This protein binds this small molecule.
Small molecule (SMILES): CC(=O)N[C@@H]1[C@@H](O)[C@H](O)[C@@H](CO)O[C@H]1O

Binding-site contacts:
Ligand atom C1 contacts residue ASN979 of chain 1.A at 1.4 Å.
Ligand atom O7 contacts residue GLN982 of chain 1.A at 3.6 Å.
Ligand atom C8 contacts residue SER981 of chain 1.A at 3.3 Å.
Ligand atom N2 contacts residue ASN979 of chain 1.A at 2.9 Å (h-bond).
Ligand atom C8 contacts residue ASP985 of chain 1.A at 3.6 Å.
Ligand atom O5 contacts residue ASN979 of chain 1.A at 2.4 Å (h-bond).
Ligand atom O6 contacts residue ASN979 of chain 1.A at 3.6 Å (h-bond).
Ligand atom C7 contacts residue GLN982 of chain 1.A at 4.0 Å.
Ligand atom C4 contacts residue ASN979 of chain 1.A at 4.3 Å.
Ligand atom C2 contacts residue SER981 of chain 1.A at 4.4 Å.
Ligand atom C3 contacts residue ASN979 of chain 1.A at 3.8 Å.
Ligand atom C8 contacts residue ASN979 of chain 1.A at 4.2 Å.
Ligand atom C6 contacts residue ASN979 of chain 1.A at 4.4 Å.
Ligand atom C8 contacts residue GLN982 of chain 1.A at 3.5 Å.
Ligand atom C2 contacts residue ASN979 of chain 1.A at 2.5 Å.
Ligand atom C5 contacts residue ASN979 of chain 1.A at 3.7 Å.
Ligand atom C7 contacts residue ASN979 of chain 1.A at 3.7 Å.

Sequence of chain 1.A:
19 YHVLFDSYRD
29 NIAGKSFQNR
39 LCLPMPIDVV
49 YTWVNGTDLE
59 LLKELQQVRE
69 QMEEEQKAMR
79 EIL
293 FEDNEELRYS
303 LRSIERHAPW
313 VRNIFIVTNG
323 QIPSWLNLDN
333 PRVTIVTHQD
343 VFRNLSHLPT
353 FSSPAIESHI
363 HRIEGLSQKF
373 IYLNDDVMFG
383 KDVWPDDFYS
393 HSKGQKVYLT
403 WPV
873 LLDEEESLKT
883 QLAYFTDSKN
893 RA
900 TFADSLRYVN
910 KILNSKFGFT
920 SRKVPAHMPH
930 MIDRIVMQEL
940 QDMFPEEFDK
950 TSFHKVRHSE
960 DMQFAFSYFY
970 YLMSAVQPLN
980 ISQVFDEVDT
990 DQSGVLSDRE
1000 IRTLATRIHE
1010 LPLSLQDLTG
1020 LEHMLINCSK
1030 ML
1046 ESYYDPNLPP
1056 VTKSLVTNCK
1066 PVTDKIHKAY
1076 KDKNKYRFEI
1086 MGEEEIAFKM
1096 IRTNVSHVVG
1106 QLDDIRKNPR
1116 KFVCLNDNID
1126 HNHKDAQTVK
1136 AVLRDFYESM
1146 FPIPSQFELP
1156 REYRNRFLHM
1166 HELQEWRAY